Binding-site contacts:
Ligand atom ND contacts residue ASP216 of chain 1.A at 3.3 Å (salt-bridge).
Ligand atom CAC contacts residue THR268 of chain 1.A at 3.3 Å.
Ligand atom OB contacts residue HIS299 of chain 1.A at 3.2 Å.
Ligand atom O1D contacts residue SER266 of chain 1.A at 3.1 Å (h-bond).
Ligand atom CAD contacts residue TYR225 of chain 1.A at 2.9 Å (hydrophobic).
Ligand atom O2D contacts residue ARG263 of chain 1.A at 2.9 Å (salt-bridge).
Ligand atom NA contacts residue ASP216 of chain 1.A at 3.4 Å (salt-bridge).
Ligand atom CBA contacts residue HIS269 of chain 1.A at 3.3 Å.
Ligand atom O1A contacts residue HIS269 of chain 1.A at 2.9 Å (h-bond).
Ligand atom C3D contacts residue SER221 of chain 1.A at 3.3 Å.
Ligand atom CMB contacts residue TYR272 of chain 1.A at 3.5 Å (hydrophobic).
Ligand atom OC contacts residue ASP216 of chain 1.A at 3.3 Å.
Ligand atom CMC contacts residue PRO468 of chain 1.A at 3.2 Å (hydrophobic).
Ligand atom O2D contacts residue TYR225 of chain 1.A at 2.5 Å (h-bond).
Ligand atom CMC contacts residue SER215 of chain 1.A at 3.4 Å.
Ligand atom O2A contacts residue SER283 of chain 1.A at 3.0 Å.
Ligand atom CHA contacts residue HIS269 of chain 1.A at 3.5 Å.
Ligand atom NC contacts residue ASP216 of chain 1.A at 2.9 Å (salt-bridge).
Ligand atom CGD contacts residue VAL265 of chain 1.A at 3.5 Å (hydrophobic).
Ligand atom C4A contacts residue HIS269 of chain 1.A at 3.4 Å.
Ligand atom ND contacts residue HIS269 of chain 1.A at 3.4 Å (h-bond).
Ligand atom CHA contacts residue TYR225 of chain 1.A at 3.4 Å (hydrophobic).
Ligand atom NA contacts residue HIS269 of chain 1.A at 3.0 Å.
Ligand atom C1A contacts residue HIS269 of chain 1.A at 3.0 Å.
Ligand atom CAC contacts residue CYS28 of chain 1.A at 2.7 Å (hydrophobic).
Ligand atom CAD contacts residue SER221 of chain 1.A at 3.4 Å.
Ligand atom CBC contacts residue CYS28 of chain 1.A at 1.6 Å (hydrophobic).
Ligand atom C2D contacts residue SER221 of chain 1.A at 3.3 Å.
Ligand atom CGD contacts residue ARG263 of chain 1.A at 3.3 Å.
Ligand atom C3C contacts residue THR268 of chain 1.A at 3.4 Å.
Ligand atom C2A contacts residue HIS269 of chain 1.A at 3.4 Å.
Ligand atom OB contacts residue SER297 of chain 1.A at 3.2 Å (h-bond).
Ligand atom CMC contacts residue VAL469 of chain 1.A at 3.4 Å (hydrophobic).
Ligand atom OC contacts residue TYR272 of chain 1.A at 3.1 Å.
Ligand atom C4A contacts residue ILE217 of chain 1.A at 3.3 Å (hydrophobic).
Ligand atom C4D contacts residue HIS269 of chain 1.A at 3.4 Å.
Ligand atom O1A contacts residue ALA281 of chain 1.A at 3.5 Å.
Ligand atom O1D contacts residue VAL265 of chain 1.A at 3.2 Å.
Ligand atom O1D contacts residue ARG263 of chain 1.A at 2.5 Å (salt-bridge).
Ligand atom CHB contacts residue ILE217 of chain 1.A at 3.3 Å (hydrophobic).

The small molecule below binds the protein below.
Small molecule (SMILES): C=CC1=C(C)/C(=C/c2[nH]c(/C=C3\N=C(/C=C4\NC(=O)C(C)=C4C=C)C(C)=C3CCC(=O)O)c(CCC(=O)O)c2C)NC1=O

Sequence of chain 1.A:
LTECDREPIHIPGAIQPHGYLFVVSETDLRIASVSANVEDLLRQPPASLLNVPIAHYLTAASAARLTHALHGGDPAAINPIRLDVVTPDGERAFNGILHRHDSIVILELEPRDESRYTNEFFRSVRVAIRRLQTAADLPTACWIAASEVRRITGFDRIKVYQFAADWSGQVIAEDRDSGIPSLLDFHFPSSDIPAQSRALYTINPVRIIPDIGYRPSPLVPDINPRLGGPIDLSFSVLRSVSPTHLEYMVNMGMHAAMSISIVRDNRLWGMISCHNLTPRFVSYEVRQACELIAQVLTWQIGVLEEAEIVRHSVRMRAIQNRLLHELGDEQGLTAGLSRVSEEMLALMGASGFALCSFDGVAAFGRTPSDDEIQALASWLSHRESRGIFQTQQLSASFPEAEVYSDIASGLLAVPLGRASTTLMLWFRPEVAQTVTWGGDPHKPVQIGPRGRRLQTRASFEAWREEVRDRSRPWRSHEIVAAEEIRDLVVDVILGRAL